A protein and the small-molecule ligand that binds it are described below.
Small molecule (SMILES): O=C([O-])[C@H](O)/C=C(/[O-])O

Binding-site contacts:
Ligand atom C1 contacts residue ARG286 of chain 1.E at 3.6 Å.
Ligand atom O1A contacts residue THR254 of chain 1.E at 2.6 Å (h-bond).
Ligand atom O1B contacts residue GLU255 of chain 1.E at 2.7 Å (salt-bridge).
Ligand atom O4B contacts residue ARG399 of chain 1.E at 2.6 Å (salt-bridge).
Ligand atom C4 contacts residue GLY402 of chain 1.E at 3.7 Å.
Ligand atom C4 contacts residue ARG399 of chain 1.E at 3.3 Å.
Ligand atom O4A contacts residue ARG399 of chain 1.E at 2.6 Å (salt-bridge).
Ligand atom O4A contacts residue ARG286 of chain 1.E at 3.5 Å (salt-bridge).
Ligand atom C2 contacts residue FAD1 of chain 1.V at 3.2 Å.
Ligand atom C3 contacts residue PHE119 of chain 1.E at 3.8 Å (hydrophobic).
Ligand atom O2 contacts residue LEU252 of chain 1.E at 3.7 Å.
Ligand atom C3 contacts residue FAD1 of chain 1.V at 3.1 Å.
Ligand atom O4A contacts residue GLY402 of chain 1.E at 2.6 Å (h-bond).
Ligand atom O1A contacts residue PHE119 of chain 1.E at 3.5 Å.
Ligand atom C1 contacts residue GLY51 of chain 1.E at 3.9 Å.
Ligand atom O4A contacts residue GLY401 of chain 1.E at 3.2 Å.
Ligand atom C3 contacts residue ARG286 of chain 1.E at 2.9 Å.
Ligand atom C1 contacts residue THR254 of chain 1.E at 3.3 Å.
Ligand atom C1 contacts residue HIS242 of chain 1.E at 3.9 Å.
Ligand atom O2 contacts residue ARG286 of chain 1.E at 3.3 Å (salt-bridge).
Ligand atom O4A contacts residue FAD1 of chain 1.V at 2.9 Å.
Ligand atom O1B contacts residue ARG286 of chain 1.E at 3.3 Å (salt-bridge).
Ligand atom O2 contacts residue FAD1 of chain 1.V at 3.8 Å.
Ligand atom O4B contacts residue FAD1 of chain 1.V at 3.2 Å.
Ligand atom C4 contacts residue GLY401 of chain 1.E at 3.9 Å.
Ligand atom C2 contacts residue ARG286 of chain 1.E at 3.4 Å.
Ligand atom C4 contacts residue ARG286 of chain 1.E at 3.1 Å.
Ligand atom O1A contacts residue GLN50 of chain 1.E at 3.8 Å.
Ligand atom C1 contacts residue PHE119 of chain 1.E at 3.8 Å (hydrophobic).
Ligand atom O2 contacts residue HIS242 of chain 1.E at 3.1 Å.
Ligand atom O1B contacts residue THR254 of chain 1.E at 3.3 Å (h-bond).
Ligand atom O1B contacts residue HIS242 of chain 1.E at 2.9 Å (h-bond).
Ligand atom O1B contacts residue PHE119 of chain 1.E at 4.0 Å.
Ligand atom C1 contacts residue GLU255 of chain 1.E at 3.7 Å.
Ligand atom O1A contacts residue GLY51 of chain 1.E at 2.7 Å (h-bond).
Ligand atom O4B contacts residue ARG286 of chain 1.E at 2.7 Å (salt-bridge).
Ligand atom O2 contacts residue HIS354 of chain 1.E at 3.0 Å (h-bond).
Ligand atom O4B contacts residue HIS354 of chain 1.E at 2.9 Å (h-bond).
Ligand atom O1A contacts residue FAD1 of chain 1.V at 3.4 Å (h-bond).
Ligand atom C4 contacts residue FAD1 of chain 1.V at 3.2 Å.

Sequence of chain 1.E:
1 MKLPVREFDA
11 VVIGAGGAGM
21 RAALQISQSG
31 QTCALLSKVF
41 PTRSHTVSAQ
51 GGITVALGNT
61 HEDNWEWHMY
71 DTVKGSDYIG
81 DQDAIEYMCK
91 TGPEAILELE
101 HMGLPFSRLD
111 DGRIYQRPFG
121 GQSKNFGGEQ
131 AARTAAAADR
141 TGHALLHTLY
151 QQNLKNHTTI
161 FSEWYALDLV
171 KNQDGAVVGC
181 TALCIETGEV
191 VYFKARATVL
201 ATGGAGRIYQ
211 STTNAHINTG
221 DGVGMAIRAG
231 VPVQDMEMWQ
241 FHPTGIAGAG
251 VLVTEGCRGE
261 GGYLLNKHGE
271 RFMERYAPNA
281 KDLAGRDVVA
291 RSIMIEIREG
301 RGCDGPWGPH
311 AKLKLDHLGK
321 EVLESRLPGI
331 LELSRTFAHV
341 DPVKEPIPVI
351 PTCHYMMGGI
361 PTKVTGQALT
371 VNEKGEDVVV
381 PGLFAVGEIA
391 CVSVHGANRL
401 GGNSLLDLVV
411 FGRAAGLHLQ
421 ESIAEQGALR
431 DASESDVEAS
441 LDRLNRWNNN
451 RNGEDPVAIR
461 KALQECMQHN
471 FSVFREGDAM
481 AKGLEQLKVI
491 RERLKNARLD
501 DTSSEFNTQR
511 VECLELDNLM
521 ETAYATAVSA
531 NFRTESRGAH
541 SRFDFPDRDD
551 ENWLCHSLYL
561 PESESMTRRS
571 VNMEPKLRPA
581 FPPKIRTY